The small molecule below binds the protein below.
Small molecule (SMILES): CC(=O)N[C@H]1[C@H](O[C@H]2[C@H](O)[C@@H](NC(C)=O)CO[C@@H]2CO)O[C@H](CO)[C@@H](O)[C@@H]1O

Binding-site contacts:
Ligand atom C2 contacts residue ASN410 of chain 1.B at 2.5 Å.
Ligand atom O6 contacts residue TYR417 of chain 1.B at 3.8 Å.
Ligand atom C5 contacts residue ASP416 of chain 1.B at 3.9 Å.
Ligand atom O6 contacts residue TYR402 of chain 1.B at 4.0 Å.
Ligand atom C6 contacts residue ASP416 of chain 1.B at 3.8 Å.
Ligand atom C5 contacts residue TYR402 of chain 1.B at 4.1 Å (hydrophobic).
Ligand atom N2 contacts residue ASN410 of chain 1.B at 2.9 Å (h-bond).
Ligand atom C7 contacts residue ASP416 of chain 1.B at 4.0 Å.
Ligand atom N2 contacts residue GLN406 of chain 1.B at 3.8 Å.
Ligand atom C1 contacts residue GLN406 of chain 1.B at 4.1 Å.
Ligand atom O5 contacts residue MET413 of chain 1.B at 3.4 Å.
Ligand atom C6 contacts residue MET413 of chain 1.B at 4.3 Å (hydrophobic).
Ligand atom C1 contacts residue ASN410 of chain 1.B at 1.4 Å.
Ligand atom O5 contacts residue TYR402 of chain 1.B at 4.1 Å.
Ligand atom C4 contacts residue TYR402 of chain 1.B at 4.3 Å (hydrophobic).
Ligand atom C8 contacts residue ASP416 of chain 1.B at 3.4 Å.
Ligand atom C8 contacts residue GLN406 of chain 1.B at 4.1 Å.
Ligand atom C6 contacts residue TYR417 of chain 1.B at 4.2 Å (hydrophobic).
Ligand atom C4 contacts residue ASN410 of chain 1.B at 4.2 Å.
Ligand atom C8 contacts residue GLU405 of chain 1.B at 4.4 Å.
Ligand atom C3 contacts residue ASN410 of chain 1.B at 3.8 Å.
Ligand atom O6 contacts residue GLN406 of chain 1.B at 4.5 Å.
Ligand atom C1 contacts residue TYR402 of chain 1.B at 4.3 Å (hydrophobic).
Ligand atom C7 contacts residue ASN410 of chain 1.B at 3.8 Å.
Ligand atom O7 contacts residue ASN410 of chain 1.B at 4.3 Å.
Ligand atom O6 contacts residue ASP416 of chain 1.B at 2.8 Å (salt-bridge).
Ligand atom C7 contacts residue GLN406 of chain 1.B at 3.5 Å.
Ligand atom C6 contacts residue TYR402 of chain 1.B at 3.3 Å (hydrophobic).
Ligand atom O7 contacts residue GLN406 of chain 1.B at 3.4 Å.
Ligand atom O6 contacts residue MET413 of chain 1.B at 3.7 Å.
Ligand atom C5 contacts residue ASN410 of chain 1.B at 3.7 Å.
Ligand atom C5 contacts residue MET413 of chain 1.B at 4.3 Å (hydrophobic).
Ligand atom C2 contacts residue GLN406 of chain 1.B at 4.0 Å.
Ligand atom C1 contacts residue MET413 of chain 1.B at 4.0 Å (hydrophobic).
Ligand atom O5 contacts residue ASN410 of chain 1.B at 2.4 Å (h-bond).

Sequence of chain 1.B:
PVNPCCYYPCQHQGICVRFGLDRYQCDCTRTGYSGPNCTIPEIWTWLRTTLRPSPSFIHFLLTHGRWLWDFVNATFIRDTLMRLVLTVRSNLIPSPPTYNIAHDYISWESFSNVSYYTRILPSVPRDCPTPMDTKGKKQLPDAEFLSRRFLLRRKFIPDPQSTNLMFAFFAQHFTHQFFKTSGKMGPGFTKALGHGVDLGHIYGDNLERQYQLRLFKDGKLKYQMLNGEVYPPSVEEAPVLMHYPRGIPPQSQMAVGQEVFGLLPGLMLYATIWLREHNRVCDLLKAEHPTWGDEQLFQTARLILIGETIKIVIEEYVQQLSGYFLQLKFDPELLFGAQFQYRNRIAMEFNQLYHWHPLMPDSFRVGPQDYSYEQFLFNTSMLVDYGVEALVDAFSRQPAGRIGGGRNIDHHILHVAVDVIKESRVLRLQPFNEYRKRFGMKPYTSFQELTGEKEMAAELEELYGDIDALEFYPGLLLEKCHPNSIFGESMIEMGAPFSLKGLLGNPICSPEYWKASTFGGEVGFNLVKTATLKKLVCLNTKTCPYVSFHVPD